Binding-site contacts:
Ligand atom C3 contacts residue FMN1 of chain 1.H at 3.2 Å.
Ligand atom O2 contacts residue GLY48 of chain 1.A at 4.5 Å.
Ligand atom O2 contacts residue VAL47 of chain 1.A at 2.8 Å (h-bond).
Ligand atom C4 contacts residue TRP71 of chain 1.B at 4.2 Å (hydrophobic).
Ligand atom O1 contacts residue ARG20 of chain 1.B at 3.3 Å (salt-bridge).
Ligand atom O2 contacts residue SER46 of chain 1.A at 4.0 Å.
Ligand atom C1 contacts residue VAL47 of chain 1.A at 4.4 Å (hydrophobic).
Ligand atom N contacts residue TRP71 of chain 1.B at 3.2 Å.
Ligand atom O1 contacts residue FMN1 of chain 1.H at 3.2 Å (h-bond).
Ligand atom C1 contacts residue FMN1 of chain 1.H at 3.6 Å.
Ligand atom N contacts residue GLY72 of chain 1.B at 4.1 Å.
Ligand atom C3 contacts residue VAL47 of chain 1.A at 3.5 Å (hydrophobic).
Ligand atom C6 contacts residue FMN1 of chain 1.H at 3.3 Å.
Ligand atom C4 contacts residue FMN1 of chain 1.H at 3.2 Å.
Ligand atom C2 contacts residue FMN1 of chain 1.H at 3.5 Å.
Ligand atom C6 contacts residue ARG20 of chain 1.B at 4.0 Å.
Ligand atom O2 contacts residue ARG20 of chain 1.B at 4.3 Å.
Ligand atom C2 contacts residue VAL47 of chain 1.A at 3.5 Å (hydrophobic).
Ligand atom C6 contacts residue VAL47 of chain 1.A at 3.5 Å (hydrophobic).
Ligand atom C4 contacts residue GLY168 of chain 1.B at 3.6 Å.
Ligand atom N contacts residue FMN1 of chain 1.H at 3.9 Å.
Ligand atom C1 contacts residue TRP71 of chain 1.B at 4.4 Å (hydrophobic).
Ligand atom C4 contacts residue LEU123 of chain 1.A at 4.1 Å (hydrophobic).
Ligand atom C5 contacts residue FMN1 of chain 1.H at 3.6 Å.
Ligand atom C4 contacts residue VAL47 of chain 1.A at 4.3 Å (hydrophobic).
Ligand atom C5 contacts residue TRP71 of chain 1.B at 3.2 Å (hydrophobic).
Ligand atom C5 contacts residue GLY72 of chain 1.B at 3.9 Å.
Ligand atom O2 contacts residue FMN1 of chain 1.H at 2.6 Å (h-bond).
Ligand atom O1 contacts residue VAL47 of chain 1.A at 4.0 Å.
Ligand atom C5 contacts residue GLY168 of chain 1.B at 3.6 Å.

Sequence of chain 1.A:
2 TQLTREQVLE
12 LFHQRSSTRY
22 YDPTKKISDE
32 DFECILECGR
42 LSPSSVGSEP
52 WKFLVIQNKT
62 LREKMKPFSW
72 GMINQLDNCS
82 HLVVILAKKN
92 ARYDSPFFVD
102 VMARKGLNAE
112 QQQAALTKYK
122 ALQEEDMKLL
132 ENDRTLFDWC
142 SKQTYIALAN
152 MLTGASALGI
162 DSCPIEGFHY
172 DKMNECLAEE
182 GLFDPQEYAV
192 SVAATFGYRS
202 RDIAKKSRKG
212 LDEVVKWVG

This small molecule binds to this protein.
Small molecule (SMILES): O=C(O)c1cccnc1

Sequence of chain 1.B:
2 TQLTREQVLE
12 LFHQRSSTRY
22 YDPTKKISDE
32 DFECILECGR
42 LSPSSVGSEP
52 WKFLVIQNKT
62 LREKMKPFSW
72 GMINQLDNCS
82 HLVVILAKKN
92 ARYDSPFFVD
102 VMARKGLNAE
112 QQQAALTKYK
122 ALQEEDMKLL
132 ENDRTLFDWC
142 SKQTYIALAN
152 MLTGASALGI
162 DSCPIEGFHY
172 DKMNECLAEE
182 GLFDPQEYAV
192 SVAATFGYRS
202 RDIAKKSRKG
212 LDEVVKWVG